A small-molecule ligand and the protein it binds are described below.
Small molecule (SMILES): Nc1ncnc2c1ncn2[C@@H]1O[C@H](COP(=O)(O)OP(=O)(O)OP(O)(O)=S)[C@@H](O)[C@H]1O

Binding-site contacts:
Ligand atom C2 contacts residue MET2345 of chain 1.A at 3.7 Å (hydrophobic).
Ligand atom O1B contacts residue SER2165 of chain 1.A at 2.8 Å (h-bond).
Ligand atom O2G contacts residue ASP2357 of chain 1.A at 3.2 Å (salt-bridge).
Ligand atom O3' contacts residue SER2342 of chain 1.A at 4.0 Å.
Ligand atom N3 contacts residue TRP2239 of chain 1.A at 3.6 Å.
Ligand atom O2A contacts residue PRO2169 of chain 1.A at 4.3 Å.
Ligand atom O3A contacts residue SER2165 of chain 1.A at 3.8 Å.
Ligand atom C2' contacts residue THR2245 of chain 1.A at 4.2 Å.
Ligand atom N6 contacts residue GLY2238 of chain 1.A at 3.2 Å (h-bond).
Ligand atom PB contacts residue SER2165 of chain 1.A at 3.4 Å.
Ligand atom O2' contacts residue THR2245 of chain 1.A at 3.4 Å (h-bond).
Ligand atom N1 contacts residue GLY2238 of chain 1.A at 4.2 Å.
Ligand atom C4 contacts residue TRP2239 of chain 1.A at 3.9 Å (hydrophobic).
Ligand atom O1B contacts residue GLN2167 of chain 1.A at 3.9 Å.
Ligand atom C8 contacts residue LEU2185 of chain 1.A at 3.8 Å (hydrophobic).
Ligand atom N7 contacts residue LEU2185 of chain 1.A at 3.9 Å.
Ligand atom O2B contacts residue SER2165 of chain 1.A at 3.4 Å (h-bond).
Ligand atom C6 contacts residue GLY2238 of chain 1.A at 4.0 Å.
Ligand atom C2 contacts residue VAL2240 of chain 1.A at 3.3 Å (hydrophobic).
Ligand atom C1' contacts residue TRP2239 of chain 1.A at 4.1 Å (hydrophobic).
Ligand atom PG contacts residue ASP2357 of chain 1.A at 3.6 Å.
Ligand atom N3 contacts residue MET2345 of chain 1.A at 3.4 Å.
Ligand atom O2A contacts residue LYS2187 of chain 1.A at 3.6 Å.
Ligand atom N6 contacts residue ILE2237 of chain 1.A at 3.7 Å.
Ligand atom O5' contacts residue PRO2169 of chain 1.A at 4.2 Å.
Ligand atom O3G contacts residue GLU2190 of chain 1.A at 3.8 Å.
Ligand atom C4 contacts residue MET2345 of chain 1.A at 4.1 Å (hydrophobic).
Ligand atom O3G contacts residue ASP2357 of chain 1.A at 3.0 Å (salt-bridge).
Ligand atom O2G contacts residue ASN2343 of chain 1.A at 4.1 Å.
Ligand atom N6 contacts residue VAL2240 of chain 1.A at 4.0 Å.
Ligand atom O3' contacts residue THR2245 of chain 1.A at 4.3 Å.
Ligand atom N1 contacts residue TRP2239 of chain 1.A at 4.1 Å.
Ligand atom C6 contacts residue VAL2240 of chain 1.A at 4.1 Å (hydrophobic).
Ligand atom C2 contacts residue TRP2239 of chain 1.A at 4.1 Å (hydrophobic).
Ligand atom C2' contacts residue MET2345 of chain 1.A at 4.1 Å (hydrophobic).
Ligand atom N1 contacts residue VAL2240 of chain 1.A at 3.1 Å (h-bond).
Ligand atom N6 contacts residue TYR2225 of chain 1.A at 4.2 Å.
Ligand atom O3G contacts residue GLN2167 of chain 1.A at 3.8 Å.
Ligand atom C8 contacts residue ILE2356 of chain 1.A at 4.3 Å (hydrophobic).
Ligand atom N9 contacts residue TRP2239 of chain 1.A at 4.1 Å.

Sequence of chain 1.A:
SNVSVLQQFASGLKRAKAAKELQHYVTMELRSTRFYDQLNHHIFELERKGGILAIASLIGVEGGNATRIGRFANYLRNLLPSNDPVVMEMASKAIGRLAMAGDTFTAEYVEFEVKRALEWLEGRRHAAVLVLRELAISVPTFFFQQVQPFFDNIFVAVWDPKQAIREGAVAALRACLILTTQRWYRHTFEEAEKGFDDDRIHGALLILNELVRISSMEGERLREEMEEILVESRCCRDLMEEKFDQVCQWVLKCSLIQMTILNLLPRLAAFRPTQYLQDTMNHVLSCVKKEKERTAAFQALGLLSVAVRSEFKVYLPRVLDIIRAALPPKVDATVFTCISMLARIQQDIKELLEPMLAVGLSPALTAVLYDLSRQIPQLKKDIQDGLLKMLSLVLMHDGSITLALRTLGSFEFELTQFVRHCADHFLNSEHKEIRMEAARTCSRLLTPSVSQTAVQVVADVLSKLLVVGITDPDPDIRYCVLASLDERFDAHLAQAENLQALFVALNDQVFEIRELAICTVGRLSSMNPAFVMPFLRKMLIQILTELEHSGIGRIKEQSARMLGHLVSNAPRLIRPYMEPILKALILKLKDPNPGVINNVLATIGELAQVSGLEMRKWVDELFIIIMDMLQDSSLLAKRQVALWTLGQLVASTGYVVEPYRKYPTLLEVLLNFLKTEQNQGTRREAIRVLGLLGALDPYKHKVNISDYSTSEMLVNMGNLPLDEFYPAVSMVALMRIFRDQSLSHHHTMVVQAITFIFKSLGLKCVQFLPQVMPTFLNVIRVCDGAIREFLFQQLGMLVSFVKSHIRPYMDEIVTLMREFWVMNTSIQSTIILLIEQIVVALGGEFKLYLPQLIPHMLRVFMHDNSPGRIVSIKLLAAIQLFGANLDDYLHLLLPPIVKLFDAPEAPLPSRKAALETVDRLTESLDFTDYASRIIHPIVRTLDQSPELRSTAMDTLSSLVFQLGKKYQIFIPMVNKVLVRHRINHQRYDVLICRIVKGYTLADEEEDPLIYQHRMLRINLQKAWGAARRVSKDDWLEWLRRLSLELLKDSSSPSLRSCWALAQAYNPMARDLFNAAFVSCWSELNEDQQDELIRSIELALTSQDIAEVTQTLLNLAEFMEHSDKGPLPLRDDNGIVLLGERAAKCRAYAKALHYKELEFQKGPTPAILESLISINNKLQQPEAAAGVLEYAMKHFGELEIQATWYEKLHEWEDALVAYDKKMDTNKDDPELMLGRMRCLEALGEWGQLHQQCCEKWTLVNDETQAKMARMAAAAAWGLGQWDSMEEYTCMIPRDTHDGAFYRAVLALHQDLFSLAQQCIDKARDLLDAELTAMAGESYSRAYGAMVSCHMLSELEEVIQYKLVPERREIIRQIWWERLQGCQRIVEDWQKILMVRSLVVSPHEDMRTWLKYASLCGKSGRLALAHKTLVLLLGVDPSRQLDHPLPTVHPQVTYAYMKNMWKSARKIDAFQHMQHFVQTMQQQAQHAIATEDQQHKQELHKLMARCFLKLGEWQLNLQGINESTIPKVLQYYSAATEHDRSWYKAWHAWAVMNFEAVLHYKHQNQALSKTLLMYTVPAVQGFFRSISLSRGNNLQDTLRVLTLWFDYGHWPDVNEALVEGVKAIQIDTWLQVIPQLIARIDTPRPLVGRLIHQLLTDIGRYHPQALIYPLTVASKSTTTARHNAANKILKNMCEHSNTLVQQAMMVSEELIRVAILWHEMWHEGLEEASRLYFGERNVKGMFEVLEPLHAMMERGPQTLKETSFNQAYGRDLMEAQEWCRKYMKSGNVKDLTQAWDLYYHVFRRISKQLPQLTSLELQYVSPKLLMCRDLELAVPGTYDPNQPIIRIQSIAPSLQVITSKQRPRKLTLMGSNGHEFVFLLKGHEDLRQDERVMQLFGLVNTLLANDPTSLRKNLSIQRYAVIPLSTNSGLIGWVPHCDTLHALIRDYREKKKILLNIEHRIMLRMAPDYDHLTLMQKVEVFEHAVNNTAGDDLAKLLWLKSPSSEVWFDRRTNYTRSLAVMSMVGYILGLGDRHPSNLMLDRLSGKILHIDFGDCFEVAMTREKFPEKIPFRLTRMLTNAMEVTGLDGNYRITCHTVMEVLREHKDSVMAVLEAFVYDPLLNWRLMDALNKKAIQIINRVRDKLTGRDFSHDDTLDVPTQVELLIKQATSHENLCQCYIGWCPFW